Binding-site contacts:
Ligand atom C1 contacts residue ILE68 of chain 1.A at 3.9 Å (hydrophobic).
Ligand atom C5 contacts residue TYR83 of chain 1.A at 3.5 Å (hydrophobic).
Ligand atom C3 contacts residue ILE68 of chain 1.A at 4.2 Å (hydrophobic).
Ligand atom C2 contacts residue TYR75 of chain 1.A at 3.8 Å (hydrophobic).
Ligand atom C1 contacts residue TYR75 of chain 1.A at 3.6 Å (hydrophobic).
Ligand atom C3 contacts residue TYR83 of chain 1.A at 3.4 Å (hydrophobic).
Ligand atom C3 contacts residue TYR75 of chain 1.A at 4.1 Å (hydrophobic).
Ligand atom C4 contacts residue TYR83 of chain 1.A at 3.2 Å (hydrophobic).
Ligand atom N1 contacts residue TYR75 of chain 1.A at 3.6 Å.
Ligand atom C2 contacts residue TYR83 of chain 1.A at 4.1 Å (hydrophobic).
Ligand atom N2 contacts residue TYR83 of chain 1.A at 4.0 Å.
Ligand atom C6 contacts residue TYR83 of chain 1.A at 3.9 Å (hydrophobic).

This small molecule binds to this protein.
Small molecule (SMILES): NCCCCCCN

Sequence of chain 1.A:
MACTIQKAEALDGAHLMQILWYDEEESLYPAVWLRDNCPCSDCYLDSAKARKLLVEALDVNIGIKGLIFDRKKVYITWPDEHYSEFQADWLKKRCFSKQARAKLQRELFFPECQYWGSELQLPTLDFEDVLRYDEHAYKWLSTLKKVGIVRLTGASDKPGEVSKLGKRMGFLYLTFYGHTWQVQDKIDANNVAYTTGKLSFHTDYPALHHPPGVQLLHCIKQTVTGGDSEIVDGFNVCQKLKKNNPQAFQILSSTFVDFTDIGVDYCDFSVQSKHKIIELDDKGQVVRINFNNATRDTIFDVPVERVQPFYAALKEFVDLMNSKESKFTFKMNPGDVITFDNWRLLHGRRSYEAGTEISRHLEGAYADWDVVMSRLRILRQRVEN